Sequence of chain 1.A:
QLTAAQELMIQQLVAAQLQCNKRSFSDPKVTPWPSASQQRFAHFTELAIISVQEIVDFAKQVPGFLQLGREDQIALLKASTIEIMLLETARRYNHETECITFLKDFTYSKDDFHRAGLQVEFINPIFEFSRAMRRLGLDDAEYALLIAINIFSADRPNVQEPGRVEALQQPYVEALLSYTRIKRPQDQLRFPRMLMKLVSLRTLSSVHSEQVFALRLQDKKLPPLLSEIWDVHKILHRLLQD

The small molecule below binds the protein below.
Small molecule (SMILES): CC(C)[C@@H]1N(C(=O)OC(C)(C)C)CC[C@@]12C(=O)Nc1ccccc12

Binding-site contacts:
Ligand atom C18 contacts residue VAL233 of chain 1.A at 3.7 Å (hydrophobic).
Ligand atom C12 contacts residue MET106 of chain 1.A at 3.8 Å (hydrophobic).
Ligand atom O15 contacts residue HIS229 of chain 1.A at 2.6 Å (h-bond).
Ligand atom C20 contacts residue TRP251 of chain 1.A at 4.0 Å (hydrophobic).
Ligand atom N7 contacts residue PHE123 of chain 1.A at 4.1 Å.
Ligand atom O15 contacts residue ILE103 of chain 1.A at 4.1 Å.
Ligand atom C8 contacts residue PHE65 of chain 1.A at 3.7 Å (hydrophobic).
Ligand atom C14 contacts residue HIS229 of chain 1.A at 3.8 Å.
Ligand atom C6 contacts residue PHE123 of chain 1.A at 3.7 Å (hydrophobic).
Ligand atom C3 contacts residue PHE123 of chain 1.A at 3.4 Å (hydrophobic).
Ligand atom C4 contacts residue PHE65 of chain 1.A at 3.5 Å (hydrophobic).
Ligand atom C4 contacts residue PHE123 of chain 1.A at 3.9 Å (hydrophobic).
Ligand atom C18 contacts residue HIS229 of chain 1.A at 4.0 Å.
Ligand atom C23 contacts residue PHE143 of chain 1.A at 3.9 Å (hydrophobic).
Ligand atom C13 contacts residue MET106 of chain 1.A at 3.7 Å (hydrophobic).
Ligand atom C19 contacts residue LEU236 of chain 1.A at 3.8 Å (hydrophobic).
Ligand atom C2 contacts residue PHE123 of chain 1.A at 3.2 Å (hydrophobic).
Ligand atom C3 contacts residue LEU68 of chain 1.A at 4.0 Å (hydrophobic).
Ligand atom C22 contacts residue PHE134 of chain 1.A at 3.9 Å (hydrophobic).
Ligand atom C23 contacts residue LEU139 of chain 1.A at 3.2 Å (hydrophobic).
Ligand atom N7 contacts residue ALA69 of chain 1.A at 4.0 Å.
Ligand atom C1 contacts residue TYR129 of chain 1.A at 3.9 Å (hydrophobic).
Ligand atom O15 contacts residue TRP251 of chain 1.A at 4.0 Å.
Ligand atom C2 contacts residue PHE65 of chain 1.A at 3.9 Å (hydrophobic).
Ligand atom O21 contacts residue PHE65 of chain 1.A at 3.6 Å (h-bond).
Ligand atom C18 contacts residue LEU236 of chain 1.A at 4.0 Å (hydrophobic).
Ligand atom C5 contacts residue PHE123 of chain 1.A at 4.0 Å (hydrophobic).
Ligand atom C1 contacts residue PHE123 of chain 1.A at 3.5 Å (hydrophobic).
Ligand atom C3 contacts residue PHE65 of chain 1.A at 3.5 Å (hydrophobic).
Ligand atom C8 contacts residue ALA69 of chain 1.A at 3.9 Å (hydrophobic).
Ligand atom O21 contacts residue ALA69 of chain 1.A at 3.2 Å.
Ligand atom C5 contacts residue PHE65 of chain 1.A at 4.1 Å (hydrophobic).
Ligand atom C1 contacts residue ILE121 of chain 1.A at 3.9 Å (hydrophobic).
Ligand atom C12 contacts residue ILE103 of chain 1.A at 4.1 Å (hydrophobic).
Ligand atom C13 contacts residue PHE123 of chain 1.A at 4.0 Å (hydrophobic).
Ligand atom C23 contacts residue PHE134 of chain 1.A at 3.9 Å (hydrophobic).
Ligand atom N7 contacts residue PHE65 of chain 1.A at 3.1 Å (h-bond).
Ligand atom C24 contacts residue PHE143 of chain 1.A at 3.9 Å (hydrophobic).
Ligand atom C2 contacts residue TYR129 of chain 1.A at 3.3 Å (hydrophobic).
Ligand atom C23 contacts residue PHE65 of chain 1.A at 3.8 Å (hydrophobic).